Sequence of chain 1.A:
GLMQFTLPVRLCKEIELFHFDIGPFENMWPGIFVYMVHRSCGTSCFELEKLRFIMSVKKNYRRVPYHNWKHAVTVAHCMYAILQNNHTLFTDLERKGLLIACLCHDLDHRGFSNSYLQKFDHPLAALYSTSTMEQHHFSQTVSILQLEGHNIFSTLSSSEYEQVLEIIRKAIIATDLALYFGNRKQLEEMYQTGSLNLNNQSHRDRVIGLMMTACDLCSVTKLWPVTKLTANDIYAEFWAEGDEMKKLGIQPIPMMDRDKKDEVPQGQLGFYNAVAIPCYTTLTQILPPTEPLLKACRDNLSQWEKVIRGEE

Binding-site contacts:
Ligand atom N1 contacts residue MET267 of chain 1.A at 3.6 Å.
Ligand atom C18 contacts residue PHE283 of chain 1.A at 3.5 Å (hydrophobic).
Ligand atom N19 contacts residue PHE283 of chain 1.A at 3.5 Å.
Ligand atom N10 contacts residue MET267 of chain 1.A at 3.8 Å.
Ligand atom C9 contacts residue GLY279 of chain 1.A at 3.5 Å.
Ligand atom C23 contacts residue ILE246 of chain 1.A at 3.6 Å (hydrophobic).
Ligand atom C13 contacts residue GLY279 of chain 1.A at 3.7 Å.
Ligand atom N21 contacts residue GLN280 of chain 1.A at 3.0 Å (h-bond).
Ligand atom C13 contacts residue GLN280 of chain 1.A at 3.7 Å.
Ligand atom N10 contacts residue GLY279 of chain 1.A at 3.8 Å.
Ligand atom C4 contacts residue LYS272 of chain 1.A at 3.5 Å.
Ligand atom C7 contacts residue TYR247 of chain 1.A at 3.5 Å (hydrophobic).
Ligand atom C17 contacts residue ILE246 of chain 1.A at 3.6 Å (hydrophobic).
Ligand atom C9 contacts residue TYR247 of chain 1.A at 3.9 Å (hydrophobic).
Ligand atom N1 contacts residue GLY279 of chain 1.A at 3.8 Å.
Ligand atom C13 contacts residue PHE283 of chain 1.A at 3.7 Å (hydrophobic).
Ligand atom C13 contacts residue TYR247 of chain 1.A at 3.5 Å (hydrophobic).
Ligand atom C3 contacts residue PRO266 of chain 1.A at 3.7 Å (hydrophobic).
Ligand atom N16 contacts residue PHE283 of chain 1.A at 3.7 Å.
Ligand atom C15 contacts residue PHE283 of chain 1.A at 3.6 Å (hydrophobic).
Ligand atom C23 contacts residue VAL232 of chain 1.A at 3.7 Å (hydrophobic).
Ligand atom N8 contacts residue GLY279 of chain 1.A at 3.6 Å.
Ligand atom C6 contacts residue GLN280 of chain 1.A at 3.7 Å.
Ligand atom C4 contacts residue GLU275 of chain 1.A at 3.4 Å.
Ligand atom C20 contacts residue PHE283 of chain 1.A at 3.7 Å (hydrophobic).
Ligand atom C4 contacts residue VAL276 of chain 1.A at 3.9 Å (hydrophobic).
Ligand atom C17 contacts residue PHE283 of chain 1.A at 3.6 Å (hydrophobic).
Ligand atom C9 contacts residue MET267 of chain 1.A at 3.8 Å (hydrophobic).
Ligand atom C14 contacts residue GLN280 of chain 1.A at 3.8 Å.
Ligand atom C5 contacts residue TYR247 of chain 1.A at 3.8 Å (hydrophobic).
Ligand atom N16 contacts residue ILE246 of chain 1.A at 3.8 Å.
Ligand atom C23 contacts residue GLN280 of chain 1.A at 3.6 Å.
Ligand atom N11 contacts residue GLY279 of chain 1.A at 3.7 Å.
Ligand atom C2 contacts residue MET267 of chain 1.A at 3.7 Å (hydrophobic).
Ligand atom C14 contacts residue TYR247 of chain 1.A at 3.5 Å (hydrophobic).
Ligand atom N8 contacts residue TYR247 of chain 1.A at 2.7 Å (h-bond).
Ligand atom N22 contacts residue PHE250 of chain 1.A at 3.6 Å.
Ligand atom C15 contacts residue LEU229 of chain 1.A at 3.6 Å (hydrophobic).
Ligand atom N22 contacts residue PHE283 of chain 1.A at 3.7 Å.
Ligand atom C7 contacts residue GLY279 of chain 1.A at 3.5 Å.

The small molecule below binds the protein below.
Small molecule (SMILES): Cc1ncc(C)n2nc(CCc3nc(N4CCCC4)nn3C)nc12